Binding-site contacts:
Ligand atom C16 contacts residue ILE223 of chain 1.A at 3.6 Å (hydrophobic).
Ligand atom C16 contacts residue MET163 of chain 1.A at 4.0 Å (hydrophobic).
Ligand atom O13 contacts residue TYR165 of chain 1.A at 3.8 Å.
Ligand atom S11 contacts residue ALA89 of chain 1.A at 4.0 Å.
Ligand atom N14 contacts residue VAL110 of chain 1.A at 4.0 Å.
Ligand atom C9 contacts residue ILE223 of chain 1.A at 3.9 Å (hydrophobic).
Ligand atom C12 contacts residue VAL166 of chain 1.A at 3.8 Å (hydrophobic).
Ligand atom N6 contacts residue ILE88 of chain 1.A at 3.9 Å.
Ligand atom C12 contacts residue VAL110 of chain 1.A at 4.0 Å (hydrophobic).
Ligand atom N14 contacts residue GLU164 of chain 1.A at 3.0 Å (salt-bridge).
Ligand atom O13 contacts residue GLU164 of chain 1.A at 3.9 Å.
Ligand atom S11 contacts residue ILE223 of chain 1.A at 4.0 Å.
Ligand atom C2 contacts residue GLY167 of chain 1.A at 3.9 Å.
Ligand atom N14 contacts residue VAL166 of chain 1.A at 4.0 Å.
Ligand atom C2 contacts residue VAL166 of chain 1.A at 3.1 Å (hydrophobic).
Ligand atom C15 contacts residue MET163 of chain 1.A at 3.6 Å (hydrophobic).
Ligand atom C4 contacts residue ILE88 of chain 1.A at 4.1 Å (hydrophobic).
Ligand atom C16 contacts residue LYS112 of chain 1.A at 4.2 Å.
Ligand atom C4 contacts residue VAL166 of chain 1.A at 3.6 Å (hydrophobic).
Ligand atom N6 contacts residue VAL166 of chain 1.A at 3.2 Å (h-bond).
Ligand atom C8 contacts residue ILE223 of chain 1.A at 4.1 Å (hydrophobic).
Ligand atom O13 contacts residue VAL110 of chain 1.A at 3.8 Å.
Ligand atom C3 contacts residue TYR165 of chain 1.A at 3.6 Å (hydrophobic).
Ligand atom O5 contacts residue ILE88 of chain 1.A at 4.0 Å.
Ligand atom C17 contacts residue ASP224 of chain 1.A at 3.7 Å.
Ligand atom C18 contacts residue ILE96 of chain 1.A at 3.9 Å (hydrophobic).
Ligand atom C3 contacts residue ILE88 of chain 1.A at 4.1 Å (hydrophobic).
Ligand atom C2 contacts residue TYR165 of chain 1.A at 4.0 Å (hydrophobic).
Ligand atom C10 contacts residue ILE223 of chain 1.A at 3.7 Å (hydrophobic).
Ligand atom C15 contacts residue ILE223 of chain 1.A at 3.3 Å (hydrophobic).
Ligand atom C10 contacts residue ILE96 of chain 1.A at 4.2 Å (hydrophobic).
Ligand atom C16 contacts residue ASP224 of chain 1.A at 4.0 Å.
Ligand atom C1 contacts residue GLY168 of chain 1.A at 3.7 Å.
Ligand atom C7 contacts residue VAL166 of chain 1.A at 4.2 Å (hydrophobic).
Ligand atom C3 contacts residue ALA23 of chain 1.A at 3.6 Å (hydrophobic).
Ligand atom N14 contacts residue MET163 of chain 1.A at 4.1 Å.
Ligand atom C12 contacts residue GLU164 of chain 1.A at 3.9 Å.
Ligand atom O5 contacts residue ALA89 of chain 1.A at 3.9 Å.
Ligand atom C17 contacts residue ILE223 of chain 1.A at 4.2 Å (hydrophobic).
Ligand atom O13 contacts residue VAL166 of chain 1.A at 2.9 Å (h-bond).

The protein below binds the small molecule below.
Small molecule (SMILES): NC(=O)c1c(NC(=O)C2CC2)sc2c1CCCC2

Sequence of chain 1.A:
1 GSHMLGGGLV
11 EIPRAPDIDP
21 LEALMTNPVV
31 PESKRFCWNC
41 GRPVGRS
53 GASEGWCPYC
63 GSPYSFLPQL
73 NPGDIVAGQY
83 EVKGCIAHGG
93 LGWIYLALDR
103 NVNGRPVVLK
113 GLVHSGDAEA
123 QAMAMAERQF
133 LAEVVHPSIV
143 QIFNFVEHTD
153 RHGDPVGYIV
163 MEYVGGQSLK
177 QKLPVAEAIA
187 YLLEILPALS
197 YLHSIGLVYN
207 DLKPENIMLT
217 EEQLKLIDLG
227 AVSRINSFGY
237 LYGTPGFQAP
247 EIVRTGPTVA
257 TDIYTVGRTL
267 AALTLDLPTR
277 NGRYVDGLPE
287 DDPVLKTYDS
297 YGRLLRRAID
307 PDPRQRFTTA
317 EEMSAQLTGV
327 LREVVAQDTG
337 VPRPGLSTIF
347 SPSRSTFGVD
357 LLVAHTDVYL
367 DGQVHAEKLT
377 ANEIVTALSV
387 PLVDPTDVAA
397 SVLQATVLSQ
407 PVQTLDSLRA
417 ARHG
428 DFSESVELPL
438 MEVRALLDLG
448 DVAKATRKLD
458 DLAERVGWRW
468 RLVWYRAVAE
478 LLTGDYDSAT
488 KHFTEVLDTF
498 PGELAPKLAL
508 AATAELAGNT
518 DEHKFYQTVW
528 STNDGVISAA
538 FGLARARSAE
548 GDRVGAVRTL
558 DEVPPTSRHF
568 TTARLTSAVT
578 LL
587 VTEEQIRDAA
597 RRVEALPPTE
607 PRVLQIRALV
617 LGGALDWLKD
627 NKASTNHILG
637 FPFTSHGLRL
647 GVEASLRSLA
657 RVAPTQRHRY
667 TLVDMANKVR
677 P